Sequence of chain 1.A:
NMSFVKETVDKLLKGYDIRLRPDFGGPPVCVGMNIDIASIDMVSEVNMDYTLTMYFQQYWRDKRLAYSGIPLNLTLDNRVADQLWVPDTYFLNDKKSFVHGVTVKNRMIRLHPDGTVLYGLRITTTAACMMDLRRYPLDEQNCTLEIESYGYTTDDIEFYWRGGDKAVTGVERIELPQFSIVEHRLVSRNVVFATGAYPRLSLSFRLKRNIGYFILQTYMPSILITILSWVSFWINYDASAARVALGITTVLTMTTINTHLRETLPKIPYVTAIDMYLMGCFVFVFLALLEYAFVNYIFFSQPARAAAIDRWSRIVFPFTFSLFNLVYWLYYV

Sequence of chain 1.J:
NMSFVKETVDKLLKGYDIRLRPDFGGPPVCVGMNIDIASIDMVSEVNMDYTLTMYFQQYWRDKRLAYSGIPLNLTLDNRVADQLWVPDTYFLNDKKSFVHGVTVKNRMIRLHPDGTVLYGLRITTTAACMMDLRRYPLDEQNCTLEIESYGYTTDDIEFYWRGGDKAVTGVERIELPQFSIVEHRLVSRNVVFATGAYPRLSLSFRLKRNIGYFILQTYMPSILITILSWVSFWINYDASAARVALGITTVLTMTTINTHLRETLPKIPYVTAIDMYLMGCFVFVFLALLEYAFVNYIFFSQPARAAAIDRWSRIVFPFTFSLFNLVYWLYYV

Binding-site contacts:
Ligand atom CB contacts residue TYR62 of chain 1.J at 3.8 Å (hydrophobic).
Ligand atom CD2 contacts residue PHE200 of chain 1.A at 3.5 Å (hydrophobic).
Ligand atom CE1 contacts residue TYR62 of chain 1.J at 4.1 Å (hydrophobic).
Ligand atom CA contacts residue SER156 of chain 1.A at 4.3 Å.
Ligand atom ND1 contacts residue ASP43 of chain 1.J at 4.5 Å.
Ligand atom N contacts residue GLU155 of chain 1.A at 2.9 Å (salt-bridge).
Ligand atom CE1 contacts residue GLN64 of chain 1.J at 4.5 Å.
Ligand atom CG contacts residue PHE200 of chain 1.A at 4.3 Å (hydrophobic).
Ligand atom CA contacts residue TYR157 of chain 1.A at 3.9 Å (hydrophobic).
Ligand atom CD2 contacts residue TYR62 of chain 1.J at 3.6 Å (hydrophobic).
Ligand atom CG contacts residue TYR62 of chain 1.J at 3.7 Å (hydrophobic).
Ligand atom CE1 contacts residue PHE200 of chain 1.A at 3.9 Å (hydrophobic).
Ligand atom CA contacts residue PHE200 of chain 1.A at 3.8 Å (hydrophobic).
Ligand atom CB contacts residue TYR157 of chain 1.A at 4.0 Å (hydrophobic).
Ligand atom ND1 contacts residue THR202 of chain 1.A at 4.0 Å.
Ligand atom NE2 contacts residue PHE200 of chain 1.A at 3.4 Å.
Ligand atom N contacts residue TYR157 of chain 1.A at 3.1 Å (h-bond).
Ligand atom ND1 contacts residue TYR62 of chain 1.J at 4.2 Å.
Ligand atom CA contacts residue GLU155 of chain 1.A at 3.4 Å.
Ligand atom N contacts residue SER156 of chain 1.A at 2.9 Å (h-bond).
Ligand atom N contacts residue TYR205 of chain 1.A at 3.5 Å.
Ligand atom NE2 contacts residue ASP43 of chain 1.J at 2.4 Å (salt-bridge).
Ligand atom NE2 contacts residue TYR62 of chain 1.J at 3.6 Å.
Ligand atom CB contacts residue TYR97 of chain 1.A at 3.8 Å (hydrophobic).
Ligand atom ND1 contacts residue GLN64 of chain 1.J at 4.3 Å.
Ligand atom CA contacts residue TYR205 of chain 1.A at 3.8 Å (hydrophobic).
Ligand atom CB contacts residue GLU155 of chain 1.A at 4.2 Å.
Ligand atom ND1 contacts residue PHE200 of chain 1.A at 4.5 Å.
Ligand atom CA contacts residue TYR97 of chain 1.A at 3.9 Å (hydrophobic).
Ligand atom N contacts residue TYR97 of chain 1.A at 3.6 Å (h-bond).
Ligand atom CE1 contacts residue ASP43 of chain 1.J at 3.3 Å.
Ligand atom CD2 contacts residue ASP43 of chain 1.J at 3.5 Å.

This protein binds this small molecule.
Small molecule (SMILES): NCCc1c[nH]cn1